A protein and the small-molecule ligand that binds it are described below.
Small molecule (SMILES): N[C@@H](Cc1c[nH]c[nH+]1)C(=O)O

Sequence of chain 3.D:
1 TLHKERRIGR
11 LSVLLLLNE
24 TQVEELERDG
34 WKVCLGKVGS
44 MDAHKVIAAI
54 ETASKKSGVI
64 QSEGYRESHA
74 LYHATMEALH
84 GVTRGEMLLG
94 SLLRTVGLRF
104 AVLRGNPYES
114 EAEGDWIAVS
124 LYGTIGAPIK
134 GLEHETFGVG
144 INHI

Sequence of chain 2.D:
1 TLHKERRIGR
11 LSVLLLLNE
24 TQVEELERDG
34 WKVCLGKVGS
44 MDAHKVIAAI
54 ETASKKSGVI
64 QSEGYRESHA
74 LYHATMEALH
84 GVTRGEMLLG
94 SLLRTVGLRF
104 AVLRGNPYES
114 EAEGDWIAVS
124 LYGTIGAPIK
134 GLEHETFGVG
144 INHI

Binding-site contacts:
Ligand atom C contacts residue HIS76 of chain 3.D at 3.8 Å.
Ligand atom C contacts residue ARG87 of chain 2.D at 3.5 Å.
Ligand atom OXT contacts residue ILE128 of chain 2.D at 3.6 Å.
Ligand atom N contacts residue HIS137 of chain 2.D at 3.2 Å (h-bond).
Ligand atom C contacts residue HIS137 of chain 2.D at 3.7 Å.
Ligand atom NE2 contacts residue TYR75 of chain 3.D at 3.4 Å.
Ligand atom CD2 contacts residue ARG97 of chain 2.D at 3.7 Å.
Ligand atom CA contacts residue MG1 of chain 2.G at 3.1 Å.
Ligand atom CG contacts residue TYR68 of chain 3.D at 3.7 Å (hydrophobic).
Ligand atom CB contacts residue TYR68 of chain 3.D at 3.9 Å (hydrophobic).
Ligand atom CE1 contacts residue ALA130 of chain 2.D at 3.4 Å (hydrophobic).
Ligand atom CG contacts residue GLY129 of chain 2.D at 3.5 Å.
Ligand atom NE2 contacts residue ALA130 of chain 2.D at 3.3 Å (h-bond).
Ligand atom CD2 contacts residue ALA130 of chain 2.D at 3.5 Å (hydrophobic).
Ligand atom O contacts residue HIS76 of chain 3.D at 3.3 Å (h-bond).
Ligand atom C contacts residue ARG97 of chain 2.D at 3.9 Å.
Ligand atom OXT contacts residue ARG87 of chain 2.D at 2.9 Å (salt-bridge).
Ligand atom CD2 contacts residue TYR75 of chain 3.D at 3.5 Å (hydrophobic).
Ligand atom N contacts residue HIS76 of chain 3.D at 3.3 Å (h-bond).
Ligand atom O contacts residue ARG87 of chain 2.D at 2.8 Å (salt-bridge).
Ligand atom N contacts residue TYR68 of chain 3.D at 3.1 Å (h-bond).
Ligand atom CG contacts residue TYR75 of chain 3.D at 3.9 Å (hydrophobic).
Ligand atom ND1 contacts residue GLY129 of chain 2.D at 3.7 Å.
Ligand atom ND1 contacts residue ALA130 of chain 2.D at 3.5 Å (h-bond).
Ligand atom CB contacts residue GLY129 of chain 2.D at 3.6 Å.
Ligand atom CD2 contacts residue GLY129 of chain 2.D at 3.5 Å.
Ligand atom O contacts residue HIS137 of chain 2.D at 3.0 Å (h-bond).
Ligand atom CD2 contacts residue LEU96 of chain 2.D at 4.0 Å (hydrophobic).
Ligand atom CG contacts residue ALA130 of chain 2.D at 3.7 Å (hydrophobic).
Ligand atom N contacts residue HIS72 of chain 3.D at 3.1 Å.
Ligand atom OXT contacts residue ARG97 of chain 2.D at 2.9 Å (salt-bridge).
Ligand atom CE1 contacts residue GLY129 of chain 2.D at 4.0 Å.
Ligand atom CA contacts residue TYR75 of chain 3.D at 3.7 Å (hydrophobic).
Ligand atom CE1 contacts residue TYR68 of chain 3.D at 3.6 Å (hydrophobic).
Ligand atom CA contacts residue HIS76 of chain 3.D at 3.7 Å.
Ligand atom C contacts residue MG1 of chain 2.G at 3.0 Å.
Ligand atom NE2 contacts residue GLY129 of chain 2.D at 3.8 Å.
Ligand atom N contacts residue MG1 of chain 2.G at 2.3 Å.
Ligand atom ND1 contacts residue TYR68 of chain 3.D at 2.7 Å (h-bond).
Ligand atom O contacts residue MG1 of chain 2.G at 2.2 Å.